Sequence of chain 1.A:
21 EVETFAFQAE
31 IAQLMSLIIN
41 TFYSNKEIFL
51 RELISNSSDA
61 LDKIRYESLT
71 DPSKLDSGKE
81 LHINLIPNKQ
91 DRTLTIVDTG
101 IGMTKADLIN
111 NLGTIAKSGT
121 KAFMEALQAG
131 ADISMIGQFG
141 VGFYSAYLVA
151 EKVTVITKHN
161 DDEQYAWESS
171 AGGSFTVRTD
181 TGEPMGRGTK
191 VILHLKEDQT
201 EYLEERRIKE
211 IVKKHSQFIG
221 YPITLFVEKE

This small molecule binds to this protein.
Small molecule (SMILES): CN(C)Cc1ccccc1Sc1ccc(O)cc1O

Binding-site contacts:
Ligand atom S1 contacts residue ALA60 of chain 1.A at 4.0 Å.
Ligand atom C6 contacts residue ALA60 of chain 1.A at 4.1 Å (hydrophobic).
Ligand atom C6 contacts residue LYS63 of chain 1.A at 3.5 Å.
Ligand atom C12 contacts residue ASN56 of chain 1.A at 3.8 Å.
Ligand atom C10 contacts residue THR189 of chain 1.A at 4.1 Å.
Ligand atom C10 contacts residue MET103 of chain 1.A at 4.0 Å (hydrophobic).
Ligand atom C12 contacts residue THR189 of chain 1.A at 4.0 Å.
Ligand atom C13 contacts residue ASN56 of chain 1.A at 3.5 Å.
Ligand atom C2 contacts residue GLY102 of chain 1.A at 3.3 Å.
Ligand atom O1 contacts residue VAL191 of chain 1.A at 3.6 Å.
Ligand atom S1 contacts residue MET103 of chain 1.A at 3.7 Å.
Ligand atom C3 contacts residue MET103 of chain 1.A at 4.0 Å (hydrophobic).
Ligand atom O2 contacts residue ASP98 of chain 1.A at 2.6 Å (salt-bridge).
Ligand atom O1 contacts residue PHE143 of chain 1.A at 4.1 Å.
Ligand atom O2 contacts residue SER57 of chain 1.A at 4.0 Å.
Ligand atom C7 contacts residue ASN56 of chain 1.A at 3.3 Å.
Ligand atom C3 contacts residue GLY102 of chain 1.A at 3.4 Å.
Ligand atom C9 contacts residue ALA60 of chain 1.A at 3.6 Å (hydrophobic).
Ligand atom O2 contacts residue ALA60 of chain 1.A at 3.3 Å.
Ligand atom C1 contacts residue GLY113 of chain 1.A at 3.5 Å.
Ligand atom C5 contacts residue LYS63 of chain 1.A at 3.4 Å.
Ligand atom C11 contacts residue ASP98 of chain 1.A at 3.5 Å.
Ligand atom C7 contacts residue ALA60 of chain 1.A at 3.8 Å (hydrophobic).
Ligand atom C6 contacts residue ASP59 of chain 1.A at 4.0 Å.
Ligand atom S1 contacts residue THR189 of chain 1.A at 3.9 Å.
Ligand atom C12 contacts residue SER57 of chain 1.A at 4.0 Å.
Ligand atom C12 contacts residue ASP98 of chain 1.A at 3.6 Å.
Ligand atom N1 contacts residue GLY102 of chain 1.A at 4.0 Å.
Ligand atom C7 contacts residue ASP59 of chain 1.A at 3.7 Å.
Ligand atom O2 contacts residue ASN56 of chain 1.A at 4.1 Å.
Ligand atom C8 contacts residue ALA60 of chain 1.A at 3.6 Å (hydrophobic).
Ligand atom C14 contacts residue ASN56 of chain 1.A at 3.8 Å.
Ligand atom O2 contacts residue THR189 of chain 1.A at 3.5 Å.
Ligand atom O1 contacts residue ASN56 of chain 1.A at 3.5 Å.
Ligand atom C8 contacts residue ASN56 of chain 1.A at 3.3 Å.
Ligand atom O1 contacts residue LEU53 of chain 1.A at 3.6 Å.
Ligand atom C15 contacts residue MET103 of chain 1.A at 3.8 Å (hydrophobic).
Ligand atom C2 contacts residue ASP107 of chain 1.A at 3.3 Å.
Ligand atom C3 contacts residue ILE101 of chain 1.A at 3.7 Å (hydrophobic).
Ligand atom C11 contacts residue THR189 of chain 1.A at 3.8 Å.